Binding-site contacts:
Ligand atom OAI contacts residue ARG453 of chain 1.D at 3.5 Å (salt-bridge).
Ligand atom CBT contacts residue PHE412 of chain 1.D at 3.9 Å (hydrophobic).
Ligand atom CBQ contacts residue TYR450 of chain 1.D at 3.9 Å (hydrophobic).
Ligand atom CBL contacts residue ILE541 of chain 1.C at 3.9 Å (hydrophobic).
Ligand atom OAE contacts residue ALA442 of chain 1.D at 3.8 Å.
Ligand atom CAU contacts residue THR446 of chain 1.D at 3.8 Å.
Ligand atom CBC contacts residue LEU542 of chain 1.C at 3.6 Å (hydrophobic).
Ligand atom CBM contacts residue THR446 of chain 1.D at 3.4 Å.
Ligand atom OAH contacts residue SER408 of chain 1.D at 3.0 Å.
Ligand atom OAE contacts residue MET443 of chain 1.D at 3.6 Å.
Ligand atom CBT contacts residue LEU411 of chain 1.D at 3.5 Å (hydrophobic).
Ligand atom CBQ contacts residue LEU411 of chain 1.D at 3.8 Å (hydrophobic).
Ligand atom CBN contacts residue LEU449 of chain 1.D at 3.5 Å (hydrophobic).
Ligand atom CBP contacts residue LEU449 of chain 1.D at 3.6 Å (hydrophobic).
Ligand atom CAP contacts residue LEU411 of chain 1.D at 3.5 Å (hydrophobic).
Ligand atom CBC contacts residue ILE469 of chain 1.D at 3.4 Å (hydrophobic).
Ligand atom CBF contacts residue ALA442 of chain 1.D at 3.8 Å (hydrophobic).
Ligand atom CBJ contacts residue LEU473 of chain 1.D at 3.6 Å (hydrophobic).
Ligand atom CBT contacts residue ASN447 of chain 1.D at 3.4 Å.
Ligand atom CBO contacts residue LEU411 of chain 1.D at 3.4 Å (hydrophobic).
Ligand atom OAH contacts residue TYR450 of chain 1.D at 3.5 Å.
Ligand atom OAG contacts residue LEU411 of chain 1.D at 3.8 Å.
Ligand atom CAN contacts residue MET443 of chain 1.D at 3.9 Å (hydrophobic).
Ligand atom OAE contacts residue THR446 of chain 1.D at 2.9 Å (h-bond).
Ligand atom CBH contacts residue LEU473 of chain 1.D at 3.4 Å (hydrophobic).
Ligand atom OAF contacts residue PHE483 of chain 1.C at 3.5 Å.
Ligand atom CBM contacts residue LEU449 of chain 1.D at 3.7 Å (hydrophobic).
Ligand atom CAZ contacts residue THR446 of chain 1.D at 3.8 Å.
Ligand atom CBD contacts residue LEU411 of chain 1.D at 3.5 Å (hydrophobic).
Ligand atom OAG contacts residue TYR407 of chain 1.D at 3.0 Å (h-bond).
Ligand atom CBL contacts residue LEU542 of chain 1.C at 3.9 Å (hydrophobic).
Ligand atom CAZ contacts residue MET443 of chain 1.D at 3.8 Å (hydrophobic).
Ligand atom CAK contacts residue LEU411 of chain 1.D at 3.8 Å (hydrophobic).
Ligand atom CBT contacts residue TYR450 of chain 1.D at 3.7 Å (hydrophobic).
Ligand atom CBT contacts residue SER408 of chain 1.D at 3.6 Å.
Ligand atom OAI contacts residue GLU466 of chain 1.D at 3.4 Å (salt-bridge).
Ligand atom CBJ contacts residue LEU542 of chain 1.C at 3.7 Å (hydrophobic).
Ligand atom CBB contacts residue TYR407 of chain 1.D at 3.7 Å (hydrophobic).
Ligand atom OAH contacts residue LEU411 of chain 1.D at 3.9 Å.
Ligand atom OAD contacts residue MET443 of chain 1.D at 3.5 Å.

Sequence of chain 1.C:
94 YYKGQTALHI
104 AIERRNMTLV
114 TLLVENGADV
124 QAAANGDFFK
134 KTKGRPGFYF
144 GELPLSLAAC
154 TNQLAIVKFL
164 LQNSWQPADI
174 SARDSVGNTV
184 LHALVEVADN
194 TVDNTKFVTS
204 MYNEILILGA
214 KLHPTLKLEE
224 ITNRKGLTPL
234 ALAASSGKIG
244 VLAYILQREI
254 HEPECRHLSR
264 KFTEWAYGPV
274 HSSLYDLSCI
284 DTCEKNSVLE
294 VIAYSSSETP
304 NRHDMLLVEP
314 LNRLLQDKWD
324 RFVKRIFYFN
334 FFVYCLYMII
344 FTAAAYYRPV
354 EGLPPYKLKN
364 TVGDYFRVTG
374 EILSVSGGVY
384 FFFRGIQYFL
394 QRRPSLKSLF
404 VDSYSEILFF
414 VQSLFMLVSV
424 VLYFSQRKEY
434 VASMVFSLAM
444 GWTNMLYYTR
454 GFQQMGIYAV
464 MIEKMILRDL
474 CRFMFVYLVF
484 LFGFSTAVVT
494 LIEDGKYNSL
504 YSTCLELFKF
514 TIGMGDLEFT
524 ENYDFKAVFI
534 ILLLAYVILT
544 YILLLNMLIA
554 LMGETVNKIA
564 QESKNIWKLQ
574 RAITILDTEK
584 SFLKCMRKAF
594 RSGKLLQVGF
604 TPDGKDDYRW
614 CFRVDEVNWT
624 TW

This protein binds this small molecule.
Small molecule (SMILES): C=C(C)[C@]12C[C@@H](C)[C@@]34O[C@](Cc5ccccc5)(O[C@@H]1[C@@H]3C=C(COC(=O)Cc1ccc(O)c(OC)c1)C[C@]1(O)C(=O)C(C)=C[C@@H]41)O2

Sequence of chain 1.D:
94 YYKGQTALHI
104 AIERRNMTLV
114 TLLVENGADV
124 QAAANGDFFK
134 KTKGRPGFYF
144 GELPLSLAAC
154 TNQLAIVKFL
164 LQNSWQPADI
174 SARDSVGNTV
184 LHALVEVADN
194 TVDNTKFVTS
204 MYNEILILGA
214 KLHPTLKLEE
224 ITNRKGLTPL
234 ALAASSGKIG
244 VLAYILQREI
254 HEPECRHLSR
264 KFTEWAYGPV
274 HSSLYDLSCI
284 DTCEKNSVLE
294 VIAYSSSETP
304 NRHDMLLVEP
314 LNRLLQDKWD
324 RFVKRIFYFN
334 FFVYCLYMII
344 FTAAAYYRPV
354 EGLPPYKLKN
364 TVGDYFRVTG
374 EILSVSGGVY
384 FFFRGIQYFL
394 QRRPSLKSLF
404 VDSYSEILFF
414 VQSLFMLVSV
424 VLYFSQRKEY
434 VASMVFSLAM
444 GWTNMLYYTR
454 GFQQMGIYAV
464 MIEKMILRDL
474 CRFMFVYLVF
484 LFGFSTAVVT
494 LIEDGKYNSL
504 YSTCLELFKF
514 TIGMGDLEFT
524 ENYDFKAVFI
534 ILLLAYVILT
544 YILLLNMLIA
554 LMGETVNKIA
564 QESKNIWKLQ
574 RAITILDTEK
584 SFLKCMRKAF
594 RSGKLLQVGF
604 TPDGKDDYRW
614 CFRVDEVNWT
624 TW